A protein and the small-molecule ligand that binds it are described below.
Small molecule (SMILES): CNC(=O)N1N=C(c2ccc(N)c(Br)c2)c2cc3c(cc2C[C@H]1C)OCO3

Sequence of chain 1.D:
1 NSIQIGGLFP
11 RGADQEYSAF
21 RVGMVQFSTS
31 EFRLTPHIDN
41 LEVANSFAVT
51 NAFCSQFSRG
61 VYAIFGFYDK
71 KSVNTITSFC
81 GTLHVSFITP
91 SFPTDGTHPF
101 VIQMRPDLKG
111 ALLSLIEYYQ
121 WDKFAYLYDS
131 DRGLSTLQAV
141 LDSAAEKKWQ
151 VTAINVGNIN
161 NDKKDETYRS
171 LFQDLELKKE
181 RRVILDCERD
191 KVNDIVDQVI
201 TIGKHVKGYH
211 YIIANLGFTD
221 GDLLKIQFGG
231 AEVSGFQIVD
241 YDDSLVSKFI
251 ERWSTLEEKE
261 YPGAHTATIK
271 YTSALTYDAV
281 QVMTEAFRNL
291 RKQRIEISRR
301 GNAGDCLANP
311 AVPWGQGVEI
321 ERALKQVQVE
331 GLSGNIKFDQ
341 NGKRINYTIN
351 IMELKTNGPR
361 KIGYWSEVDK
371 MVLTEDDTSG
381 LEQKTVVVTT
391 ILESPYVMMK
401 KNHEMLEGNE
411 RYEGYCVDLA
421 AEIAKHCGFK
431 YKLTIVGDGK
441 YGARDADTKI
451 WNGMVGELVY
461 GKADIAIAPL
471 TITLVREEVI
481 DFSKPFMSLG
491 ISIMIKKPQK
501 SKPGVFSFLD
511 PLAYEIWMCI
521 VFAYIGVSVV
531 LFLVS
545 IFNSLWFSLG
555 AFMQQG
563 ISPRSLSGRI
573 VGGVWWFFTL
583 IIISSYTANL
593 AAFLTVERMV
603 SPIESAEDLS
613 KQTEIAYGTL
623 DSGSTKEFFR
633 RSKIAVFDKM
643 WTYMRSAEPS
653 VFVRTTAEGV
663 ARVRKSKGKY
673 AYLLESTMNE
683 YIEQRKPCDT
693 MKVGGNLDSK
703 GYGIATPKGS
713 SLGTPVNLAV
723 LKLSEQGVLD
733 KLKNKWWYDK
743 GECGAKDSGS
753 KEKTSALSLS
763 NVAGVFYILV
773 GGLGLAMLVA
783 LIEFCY

Sequence of chain 1.C:
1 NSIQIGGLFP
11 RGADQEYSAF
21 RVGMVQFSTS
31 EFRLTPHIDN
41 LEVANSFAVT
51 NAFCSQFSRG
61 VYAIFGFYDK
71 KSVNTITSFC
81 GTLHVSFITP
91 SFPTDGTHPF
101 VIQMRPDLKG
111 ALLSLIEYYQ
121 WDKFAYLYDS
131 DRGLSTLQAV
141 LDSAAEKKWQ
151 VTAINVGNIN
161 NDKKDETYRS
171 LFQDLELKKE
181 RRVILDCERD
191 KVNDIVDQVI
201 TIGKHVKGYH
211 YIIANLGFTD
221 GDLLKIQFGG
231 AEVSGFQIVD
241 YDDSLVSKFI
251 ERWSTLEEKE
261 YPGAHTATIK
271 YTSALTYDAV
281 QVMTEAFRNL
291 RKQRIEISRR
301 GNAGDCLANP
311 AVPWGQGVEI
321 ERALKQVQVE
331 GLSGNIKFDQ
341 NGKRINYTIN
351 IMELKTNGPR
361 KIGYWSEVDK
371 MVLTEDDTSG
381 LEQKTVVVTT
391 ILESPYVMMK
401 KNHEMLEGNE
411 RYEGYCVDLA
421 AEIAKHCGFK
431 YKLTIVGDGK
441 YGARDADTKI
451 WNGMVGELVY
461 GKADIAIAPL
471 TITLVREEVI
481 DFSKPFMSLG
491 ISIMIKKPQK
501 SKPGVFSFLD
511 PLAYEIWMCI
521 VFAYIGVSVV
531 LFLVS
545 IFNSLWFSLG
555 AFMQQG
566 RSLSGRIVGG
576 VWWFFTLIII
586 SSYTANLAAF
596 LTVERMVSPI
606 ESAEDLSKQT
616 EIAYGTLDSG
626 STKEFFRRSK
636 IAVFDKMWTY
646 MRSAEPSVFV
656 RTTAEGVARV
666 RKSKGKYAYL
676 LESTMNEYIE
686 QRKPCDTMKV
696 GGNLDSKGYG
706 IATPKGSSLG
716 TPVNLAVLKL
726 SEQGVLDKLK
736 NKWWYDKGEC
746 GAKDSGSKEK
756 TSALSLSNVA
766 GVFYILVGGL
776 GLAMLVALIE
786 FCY

Binding-site contacts:
Ligand atom CAW contacts residue PHE508 of chain 1.D at 3.8 Å (hydrophobic).
Ligand atom CAP contacts residue ASP510 of chain 1.D at 3.6 Å.
Ligand atom CAA contacts residue SER507 of chain 1.D at 3.3 Å.
Ligand atom CAP contacts residue PRO511 of chain 1.D at 3.8 Å (hydrophobic).
Ligand atom OAQ contacts residue PRO511 of chain 1.D at 2.9 Å (h-bond).
Ligand atom CAT contacts residue SER507 of chain 1.D at 3.4 Å.
Ligand atom CAH contacts residue SER760 of chain 1.D at 3.4 Å.
Ligand atom NAL contacts residue ASN763 of chain 1.D at 3.4 Å (h-bond).
Ligand atom CAO contacts residue PRO511 of chain 1.D at 4.0 Å (hydrophobic).
Ligand atom CAT contacts residue ASN763 of chain 1.D at 3.0 Å.
Ligand atom NAI contacts residue SER760 of chain 1.D at 4.1 Å.
Ligand atom NBA contacts residue ASN763 of chain 1.D at 3.9 Å.
Ligand atom NBA contacts residue SER587 of chain 1.C at 2.5 Å (h-bond).
Ligand atom CAR contacts residue ASP510 of chain 1.D at 3.2 Å.
Ligand atom CAX contacts residue ASN763 of chain 1.D at 3.4 Å.
Ligand atom CAE contacts residue ASP510 of chain 1.D at 3.8 Å.
Ligand atom OAQ contacts residue ASP510 of chain 1.D at 3.2 Å.
Ligand atom NBA contacts residue TYR588 of chain 1.D at 3.1 Å (h-bond).
Ligand atom CAF contacts residue ASP510 of chain 1.D at 3.7 Å.
Ligand atom CAE contacts residue PHE595 of chain 1.D at 3.1 Å (hydrophobic).
Ligand atom CAX contacts residue SER587 of chain 1.C at 3.8 Å.
Ligand atom CAR contacts residue ASN591 of chain 1.D at 4.1 Å.
Ligand atom BR1 contacts residue SER587 of chain 1.C at 3.4 Å.
Ligand atom CAF contacts residue PHE595 of chain 1.D at 3.3 Å (hydrophobic).
Ligand atom CAR contacts residue PRO511 of chain 1.D at 3.4 Å (hydrophobic).
Ligand atom CAD contacts residue PHE595 of chain 1.D at 3.7 Å (hydrophobic).
Ligand atom CAX contacts residue TYR588 of chain 1.D at 4.0 Å (hydrophobic).
Ligand atom CAW contacts residue ASN763 of chain 1.D at 2.9 Å.
Ligand atom CAR contacts residue SER757 of chain 1.A at 3.7 Å.
Ligand atom OAG contacts residue SER757 of chain 1.A at 3.6 Å.
Ligand atom BR1 contacts residue LEU596 of chain 1.D at 4.0 Å.
Ligand atom CAU contacts residue ASN763 of chain 1.D at 3.8 Å.
Ligand atom CAP contacts residue PHE595 of chain 1.D at 4.0 Å (hydrophobic).
Ligand atom CAO contacts residue SER507 of chain 1.D at 4.1 Å.
Ligand atom NAL contacts residue SER507 of chain 1.D at 4.0 Å.
Ligand atom OAG contacts residue ASP510 of chain 1.D at 3.6 Å.
Ligand atom CAV contacts residue LEU596 of chain 1.D at 4.0 Å (hydrophobic).
Ligand atom CAC contacts residue PHE595 of chain 1.D at 4.0 Å (hydrophobic).
Ligand atom CAA contacts residue LYS502 of chain 1.D at 3.7 Å.
Ligand atom OAG contacts residue PHE595 of chain 1.D at 3.4 Å.

Sequence of chain 1.A:
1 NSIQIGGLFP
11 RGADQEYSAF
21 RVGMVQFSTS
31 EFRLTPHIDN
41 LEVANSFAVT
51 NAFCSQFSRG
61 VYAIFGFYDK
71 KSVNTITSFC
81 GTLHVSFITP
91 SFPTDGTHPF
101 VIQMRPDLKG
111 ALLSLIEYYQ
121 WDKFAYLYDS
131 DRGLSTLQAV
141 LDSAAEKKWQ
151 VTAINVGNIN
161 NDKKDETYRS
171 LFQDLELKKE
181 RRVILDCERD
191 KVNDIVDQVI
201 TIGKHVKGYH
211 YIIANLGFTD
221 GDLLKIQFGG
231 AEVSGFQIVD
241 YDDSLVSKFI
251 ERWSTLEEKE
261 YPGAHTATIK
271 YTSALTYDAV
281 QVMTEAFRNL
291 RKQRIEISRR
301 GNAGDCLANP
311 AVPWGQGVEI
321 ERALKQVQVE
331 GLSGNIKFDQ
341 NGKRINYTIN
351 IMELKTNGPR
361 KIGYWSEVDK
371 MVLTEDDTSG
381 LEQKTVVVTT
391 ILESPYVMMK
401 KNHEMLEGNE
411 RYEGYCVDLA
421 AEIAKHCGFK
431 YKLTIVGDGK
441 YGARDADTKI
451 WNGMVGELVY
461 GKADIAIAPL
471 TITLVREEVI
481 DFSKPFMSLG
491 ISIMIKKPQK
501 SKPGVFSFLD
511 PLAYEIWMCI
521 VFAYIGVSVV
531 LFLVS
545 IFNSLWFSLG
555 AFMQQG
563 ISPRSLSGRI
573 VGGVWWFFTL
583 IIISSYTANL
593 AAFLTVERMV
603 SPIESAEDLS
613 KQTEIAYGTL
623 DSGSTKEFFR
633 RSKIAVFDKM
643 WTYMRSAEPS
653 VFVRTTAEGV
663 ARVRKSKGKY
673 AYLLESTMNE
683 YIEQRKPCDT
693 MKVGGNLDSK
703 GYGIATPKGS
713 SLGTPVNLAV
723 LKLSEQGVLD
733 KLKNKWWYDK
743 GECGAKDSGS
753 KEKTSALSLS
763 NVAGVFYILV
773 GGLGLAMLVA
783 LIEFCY